A small-molecule ligand and the protein it binds are described below.
Small molecule (SMILES): Nc1nc(F)nc2c1ncn2[C@@H]1O[C@H](COP(=O)(O)OP(=O)(O)OP(=O)(O)O)[C@@H](O)[C@@H]1O

Binding-site contacts:
Ligand atom PA contacts residue MN1 of chain 1.E at 3.5 Å.
Ligand atom O4' contacts residue LEU319 of chain 1.A at 3.6 Å (h-bond).
Ligand atom O3A contacts residue MN1 of chain 1.D at 3.6 Å.
Ligand atom C1' contacts residue LEU319 of chain 1.A at 3.2 Å (hydrophobic).
Ligand atom O4' contacts residue HIS318 of chain 1.A at 3.6 Å.
Ligand atom O1G contacts residue ARG165 of chain 1.A at 3.2 Å (salt-bridge).
Ligand atom O3G contacts residue SER163 of chain 1.A at 2.5 Å (h-bond).
Ligand atom PB contacts residue MN1 of chain 1.D at 3.3 Å.
Ligand atom O2B contacts residue HIS169 of chain 1.A at 2.6 Å (h-bond).
Ligand atom PG contacts residue HIS327 of chain 1.A at 3.6 Å.
Ligand atom PB contacts residue LYS321 of chain 1.A at 3.6 Å.
Ligand atom O1A contacts residue ARG166 of chain 1.A at 2.9 Å (salt-bridge).
Ligand atom O2B contacts residue ASP112 of chain 1.A at 3.1 Å (salt-bridge).
Ligand atom O3B contacts residue HIS327 of chain 1.A at 3.6 Å (h-bond).
Ligand atom PG contacts residue ARG166 of chain 1.A at 3.6 Å.
Ligand atom O1G contacts residue ARG166 of chain 1.A at 3.3 Å (salt-bridge).
Ligand atom PG contacts residue MN1 of chain 1.D at 3.4 Å.
Ligand atom C2' contacts residue LEU319 of chain 1.A at 3.5 Å (hydrophobic).
Ligand atom O3B contacts residue LYS321 of chain 1.A at 3.4 Å (salt-bridge).
Ligand atom O2A contacts residue ARG166 of chain 1.A at 3.5 Å (salt-bridge).
Ligand atom O2' contacts residue LYS80 of chain 1.A at 2.8 Å (salt-bridge).
Ligand atom C5' contacts residue ASP112 of chain 1.A at 3.4 Å.
Ligand atom O2' contacts residue ASP82 of chain 1.A at 2.9 Å (salt-bridge).
Ligand atom O2A contacts residue MN1 of chain 1.D at 2.1 Å.
Ligand atom O2G contacts residue ASP114 of chain 1.A at 3.0 Å (salt-bridge).
Ligand atom O2G contacts residue ARG166 of chain 1.A at 3.0 Å (salt-bridge).
Ligand atom O3G contacts residue ARG166 of chain 1.A at 3.1 Å (salt-bridge).
Ligand atom O3G contacts residue ARG165 of chain 1.A at 3.6 Å.
Ligand atom O2A contacts residue ASP114 of chain 1.A at 3.3 Å (salt-bridge).
Ligand atom O2A contacts residue MN1 of chain 1.E at 2.5 Å.
Ligand atom PA contacts residue MN1 of chain 1.D at 3.4 Å.
Ligand atom O1B contacts residue HIS169 of chain 1.A at 3.4 Å.
Ligand atom O3' contacts residue LYS321 of chain 1.A at 2.9 Å (salt-bridge).
Ligand atom F2 contacts residue LEU319 of chain 1.A at 3.5 Å.
Ligand atom O3' contacts residue LEU320 of chain 1.A at 3.5 Å.
Ligand atom O2G contacts residue MN1 of chain 1.D at 2.0 Å.
Ligand atom O1G contacts residue HIS327 of chain 1.A at 3.0 Å (h-bond).
Ligand atom O2A contacts residue ASP112 of chain 1.A at 3.0 Å (salt-bridge).
Ligand atom O1B contacts residue LYS321 of chain 1.A at 2.6 Å (salt-bridge).
Ligand atom O2B contacts residue MN1 of chain 1.D at 2.2 Å.

Sequence of chain 1.A:
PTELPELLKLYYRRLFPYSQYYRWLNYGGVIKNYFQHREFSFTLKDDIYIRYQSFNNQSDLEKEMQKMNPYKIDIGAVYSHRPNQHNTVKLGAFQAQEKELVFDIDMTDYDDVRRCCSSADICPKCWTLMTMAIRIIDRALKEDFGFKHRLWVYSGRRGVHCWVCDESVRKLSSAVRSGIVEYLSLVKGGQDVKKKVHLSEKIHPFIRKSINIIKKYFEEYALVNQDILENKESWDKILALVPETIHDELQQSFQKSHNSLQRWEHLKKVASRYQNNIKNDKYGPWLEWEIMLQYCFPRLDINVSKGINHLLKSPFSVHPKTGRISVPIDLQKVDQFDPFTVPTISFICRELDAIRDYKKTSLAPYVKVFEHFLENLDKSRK